Binding-site contacts:
Ligand atom C6 contacts residue TYR74 of chain 1.B at 3.7 Å (hydrophobic).
Ligand atom C1 contacts residue TYR244 of chain 1.B at 3.8 Å (hydrophobic).
Ligand atom C10 contacts residue MET272 of chain 1.B at 3.5 Å (hydrophobic).
Ligand atom O3 contacts residue PHE287 of chain 1.B at 3.5 Å.
Ligand atom C1 contacts residue GLN284 of chain 1.B at 3.4 Å.
Ligand atom F1 contacts residue ILE251 of chain 1.B at 3.7 Å.
Ligand atom C9 contacts residue MET252 of chain 1.B at 3.8 Å (hydrophobic).
Ligand atom C15 contacts residue LEU234 of chain 1.B at 3.7 Å (hydrophobic).
Ligand atom O2 contacts residue PHE287 of chain 1.B at 3.7 Å.
Ligand atom C16 contacts residue LEU234 of chain 1.B at 3.9 Å (hydrophobic).
Ligand atom C11 contacts residue MET272 of chain 1.B at 3.8 Å (hydrophobic).
Ligand atom F2 contacts residue GLN284 of chain 1.B at 3.7 Å.
Ligand atom C7 contacts residue ASN236 of chain 1.B at 3.7 Å.
Ligand atom O1 contacts residue GLN284 of chain 1.B at 3.1 Å (h-bond).
Ligand atom F2 contacts residue TYR244 of chain 1.B at 3.6 Å.
Ligand atom C4 contacts residue ILE251 of chain 1.B at 3.7 Å (hydrophobic).
Ligand atom C16 contacts residue MET188 of chain 1.B at 3.9 Å (hydrophobic).
Ligand atom O2 contacts residue GLN284 of chain 1.B at 3.3 Å (h-bond).
Ligand atom C9 contacts residue GLN284 of chain 1.B at 3.5 Å.
Ligand atom O1 contacts residue ILE251 of chain 1.B at 3.7 Å.
Ligand atom F1 contacts residue THR248 of chain 1.B at 3.4 Å.
Ligand atom C5 contacts residue ILE251 of chain 1.B at 3.9 Å (hydrophobic).
Ligand atom C2 contacts residue ILE251 of chain 1.B at 3.7 Å (hydrophobic).
Ligand atom C10 contacts residue GLN284 of chain 1.B at 3.4 Å.
Ligand atom O3 contacts residue SER283 of chain 1.B at 3.4 Å (h-bond).
Ligand atom F1 contacts residue TRP247 of chain 1.B at 3.3 Å.
Ligand atom F2 contacts residue PHE287 of chain 1.B at 3.7 Å.
Ligand atom F2 contacts residue PRO237 of chain 1.B at 3.6 Å.
Ligand atom C16 contacts residue ASP233 of chain 1.B at 3.7 Å.
Ligand atom C3 contacts residue PHE287 of chain 1.B at 3.6 Å (hydrophobic).
Ligand atom C3 contacts residue ILE251 of chain 1.B at 3.9 Å (hydrophobic).
Ligand atom C7 contacts residue TYR74 of chain 1.B at 3.9 Å (hydrophobic).
Ligand atom C10 contacts residue SER283 of chain 1.B at 3.5 Å.
Ligand atom F2 contacts residue ASN236 of chain 1.B at 3.3 Å.
Ligand atom C1 contacts residue THR248 of chain 1.B at 3.6 Å.
Ligand atom F1 contacts residue ASN236 of chain 1.B at 3.5 Å.
Ligand atom C2 contacts residue PHE287 of chain 1.B at 3.5 Å (hydrophobic).
Ligand atom C11 contacts residue PHE287 of chain 1.B at 3.8 Å (hydrophobic).
Ligand atom O3 contacts residue MET272 of chain 1.B at 3.5 Å (h-bond).
Ligand atom O1 contacts residue PHE287 of chain 1.B at 3.7 Å.

Sequence of chain 1.B:
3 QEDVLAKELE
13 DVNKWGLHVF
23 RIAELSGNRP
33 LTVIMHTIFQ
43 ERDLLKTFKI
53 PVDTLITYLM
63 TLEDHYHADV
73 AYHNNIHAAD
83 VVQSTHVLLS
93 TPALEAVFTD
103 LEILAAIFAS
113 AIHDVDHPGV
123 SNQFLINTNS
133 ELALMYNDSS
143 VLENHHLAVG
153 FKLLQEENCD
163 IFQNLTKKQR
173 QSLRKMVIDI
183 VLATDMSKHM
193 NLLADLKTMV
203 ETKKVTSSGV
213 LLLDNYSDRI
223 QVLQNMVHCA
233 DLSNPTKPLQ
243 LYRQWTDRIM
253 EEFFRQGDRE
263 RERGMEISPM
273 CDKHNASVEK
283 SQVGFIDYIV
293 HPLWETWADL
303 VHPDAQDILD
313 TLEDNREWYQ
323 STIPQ

This protein binds this small molecule.
Small molecule (SMILES): CC(C)CC(=O)c1ccc(OC(F)F)c(O[C@@H]2CCOC2)c1